A small-molecule ligand and the protein it binds are described below.
Small molecule (SMILES): Cc1cn([C@H]2C[C@H](O[P](=O)(O)OC[C@H]3O[C@@H](n4ccc(N)nc4=O)C[C@@H]3O[P](=O)(O)OC[C@H]3O[C@@H](n4ccc(N)nc4=O)C[C@@H]3O[P](=O)(O)OC[C@H]3O[C@@H](n4cnc5c(=O)nc(N)[nH]c54)C[C@@H]3O)[C@@H](CO[P](=O)(O)O[C@H]3C[C@H](n4cnc5c(N)ncnc54)O[C@@H]3CO[P](=O)(O)O[C@H]3C[C@H](n4cnc5c(=O)nc(N)[nH]c54)O[C@@H]3CO[P](=O)(O)O[C@H]3C[C@H](n4cnc5c(=O)nc(N)[nH]c54)O[C@@H]3CO[P](=O)(O)O[C@H]3C[C@H](n4ccc(N)nc4=O)O[C@@H]3CO)O2)c(=O)[nH]c1=O

Sequence of chain 1.A:
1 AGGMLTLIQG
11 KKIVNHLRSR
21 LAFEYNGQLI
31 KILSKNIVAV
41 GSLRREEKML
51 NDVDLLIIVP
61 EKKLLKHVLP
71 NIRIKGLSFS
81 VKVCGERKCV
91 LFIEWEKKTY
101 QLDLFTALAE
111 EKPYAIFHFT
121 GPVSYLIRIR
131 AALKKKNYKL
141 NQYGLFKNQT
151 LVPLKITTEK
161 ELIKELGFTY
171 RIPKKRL

Binding-site contacts:
Ligand atom N2 contacts residue DC7 of chain 1.C at 3.1 Å (h-bond).
Ligand atom N2 contacts residue DC1 of chain 1.C at 2.8 Å (h-bond).
Ligand atom N4 contacts residue DG2 of chain 1.C at 3.0 Å (h-bond).
Ligand atom N3 contacts residue DG8 of chain 1.C at 2.8 Å (h-bond).
Ligand atom O6 contacts residue DG2 of chain 1.C at 3.1 Å (h-bond).
Ligand atom O2 contacts residue DG2 of chain 1.C at 2.7 Å (h-bond).
Ligand atom N1 contacts residue DG2 of chain 1.C at 3.2 Å (h-bond).
Ligand atom N3 contacts residue DC7 of chain 1.C at 3.3 Å (h-bond).
Ligand atom N3 contacts residue DA4 of chain 1.C at 2.8 Å (h-bond).
Ligand atom N1 contacts residue DC6 of chain 1.C at 3.0 Å (h-bond).
Ligand atom N6 contacts residue DT5 of chain 1.C at 3.0 Å (h-bond).
Ligand atom O4 contacts residue DA4 of chain 1.C at 3.0 Å (h-bond).
Ligand atom N2 contacts residue DC6 of chain 1.C at 3.0 Å (h-bond).
Ligand atom OP1 contacts residue ASP54 of chain 1.A at 3.0 Å (salt-bridge).
Ligand atom O4' contacts residue LYS88 of chain 1.A at 3.1 Å (salt-bridge).
Ligand atom O6 contacts residue DC6 of chain 1.C at 3.0 Å (h-bond).
Ligand atom N2 contacts residue DG8 of chain 1.C at 3.2 Å (h-bond).
Ligand atom N1 contacts residue DT5 of chain 1.C at 2.9 Å (h-bond).
Ligand atom N7 contacts residue VAL123 of chain 1.A at 3.2 Å.
Ligand atom N1 contacts residue DC1 of chain 1.C at 2.9 Å (h-bond).
Ligand atom O2 contacts residue DG3 of chain 1.C at 2.8 Å (h-bond).
Ligand atom O2 contacts residue DA4 of chain 1.C at 3.0 Å.
Ligand atom OP1 contacts residue GLN101 of chain 1.A at 2.9 Å (h-bond).
Ligand atom C2' contacts residue HIS118 of chain 1.A at 3.3 Å.
Ligand atom N4 contacts residue DG8 of chain 1.C at 2.9 Å (h-bond).
Ligand atom O6 contacts residue DC1 of chain 1.C at 2.8 Å (h-bond).
Ligand atom O2 contacts residue DG8 of chain 1.C at 2.6 Å (h-bond).
Ligand atom C2 contacts residue DG3 of chain 1.C at 3.2 Å.
Ligand atom N4 contacts residue DG3 of chain 1.C at 2.8 Å (h-bond).
Ligand atom N1 contacts residue DC7 of chain 1.C at 2.9 Å (h-bond).
Ligand atom C4 contacts residue DC7 of chain 1.C at 3.3 Å.
Ligand atom N3 contacts residue DG3 of chain 1.C at 2.7 Å (h-bond).
Ligand atom O3' contacts residue FMT1 of chain 1.H at 3.2 Å (h-bond).
Ligand atom OP1 contacts residue ASP52 of chain 1.A at 3.1 Å (salt-bridge).
Ligand atom N6 contacts residue DA4 of chain 1.C at 3.2 Å (h-bond).
Ligand atom N3 contacts residue DG2 of chain 1.C at 2.9 Å (h-bond).
Ligand atom OP1 contacts residue MN1 of chain 1.G at 2.1 Å.
Ligand atom O6 contacts residue DC7 of chain 1.C at 3.0 Å (h-bond).
Ligand atom O3' contacts residue PHE119 of chain 1.A at 2.8 Å (h-bond).
Ligand atom N4 contacts residue DC7 of chain 1.C at 3.1 Å (h-bond).